Binding-site contacts:
Ligand atom O5 contacts residue ASN87 of chain 2.D at 2.4 Å (h-bond).
Ligand atom O5 contacts residue SER89 of chain 2.D at 3.2 Å (h-bond).
Ligand atom C3 contacts residue ASN87 of chain 2.D at 3.8 Å.
Ligand atom C1 contacts residue ASN87 of chain 2.D at 1.4 Å.
Ligand atom C2 contacts residue ASN87 of chain 2.D at 2.4 Å.
Ligand atom O7 contacts residue ASN87 of chain 2.D at 3.3 Å (h-bond).
Ligand atom C4 contacts residue ASN87 of chain 2.D at 4.2 Å.
Ligand atom C5 contacts residue ASN87 of chain 2.D at 3.6 Å.
Ligand atom C5 contacts residue SER89 of chain 2.D at 4.0 Å.
Ligand atom C8 contacts residue ASN87 of chain 2.D at 4.4 Å.
Ligand atom O6 contacts residue SER89 of chain 2.D at 3.8 Å.
Ligand atom C1 contacts residue SER89 of chain 2.D at 3.6 Å.
Ligand atom C6 contacts residue SER89 of chain 2.D at 4.2 Å.
Ligand atom C7 contacts residue ASN87 of chain 2.D at 3.3 Å.
Ligand atom N2 contacts residue ASN87 of chain 2.D at 2.9 Å (h-bond).

This small molecule binds to this protein.
Small molecule (SMILES): CC(=O)N[C@@H]1[C@@H](O)[C@H](O)[C@@H](CO)O[C@H]1O

Sequence of chain 2.D:
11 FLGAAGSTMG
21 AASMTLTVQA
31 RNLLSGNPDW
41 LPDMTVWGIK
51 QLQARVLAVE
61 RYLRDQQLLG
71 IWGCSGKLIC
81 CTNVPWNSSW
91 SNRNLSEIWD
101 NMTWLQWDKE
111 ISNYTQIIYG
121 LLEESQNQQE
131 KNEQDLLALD